Sequence of chain 2.D:
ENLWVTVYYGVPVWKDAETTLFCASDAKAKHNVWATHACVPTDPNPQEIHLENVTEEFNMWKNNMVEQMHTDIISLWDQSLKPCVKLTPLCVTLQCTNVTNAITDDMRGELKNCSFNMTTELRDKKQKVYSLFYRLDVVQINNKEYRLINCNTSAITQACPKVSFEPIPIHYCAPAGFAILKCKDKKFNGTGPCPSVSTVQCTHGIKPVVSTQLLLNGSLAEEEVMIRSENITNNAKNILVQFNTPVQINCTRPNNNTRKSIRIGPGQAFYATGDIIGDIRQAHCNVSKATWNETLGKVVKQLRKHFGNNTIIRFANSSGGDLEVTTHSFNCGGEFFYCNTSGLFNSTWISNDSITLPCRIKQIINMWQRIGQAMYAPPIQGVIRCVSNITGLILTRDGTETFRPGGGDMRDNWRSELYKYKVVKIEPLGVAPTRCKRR

Binding-site contacts:
Ligand atom N2 contacts residue ASN324 of chain 2.D at 2.9 Å (h-bond).
Ligand atom O5 contacts residue ASN324 of chain 2.D at 2.4 Å (h-bond).
Ligand atom C5 contacts residue ASN324 of chain 2.D at 3.7 Å.
Ligand atom C2 contacts residue ASN324 of chain 2.D at 2.4 Å.
Ligand atom C4 contacts residue ASN324 of chain 2.D at 4.2 Å.
Ligand atom C1 contacts residue ASN324 of chain 2.D at 1.4 Å.
Ligand atom C7 contacts residue ASN324 of chain 2.D at 3.0 Å.
Ligand atom O7 contacts residue ASN324 of chain 2.D at 2.8 Å (h-bond).
Ligand atom C8 contacts residue ASN324 of chain 2.D at 4.3 Å.
Ligand atom C3 contacts residue ASN324 of chain 2.D at 3.8 Å.

This protein binds this small molecule.
Small molecule (SMILES): CC(=O)N[C@@H]1[C@@H](O)[C@H](O)[C@@H](CO)O[C@H]1O